A protein and the small-molecule ligand that binds it are described below.
Small molecule (SMILES): O=C(NC[C@H]1CN(c2ccc(N3CCOCC3=O)cc2)C(=O)O1)c1ccc(Cl)s1

Binding-site contacts:
Ligand atom C15 contacts residue GLY206 of chain 1.A at 2.9 Å.
Ligand atom O19 contacts residue GLY208 of chain 1.A at 3.1 Å (h-bond).
Ligand atom C1 contacts residue PHE162 of chain 1.A at 3.5 Å (hydrophobic).
Ligand atom C6 contacts residue GLU83 of chain 1.A at 3.6 Å.
Ligand atom C3 contacts residue THR84 of chain 1.A at 3.3 Å.
Ligand atom N21 contacts residue GLY208 of chain 1.A at 3.5 Å (h-bond).
Ligand atom O5 contacts residue GLU83 of chain 1.A at 3.4 Å (salt-bridge).
Ligand atom CL contacts residue TYR218 of chain 1.A at 3.5 Å.
Ligand atom O19 contacts residue GLU207 of chain 1.A at 3.6 Å.
Ligand atom O5 contacts residue TYR85 of chain 1.A at 3.7 Å.
Ligand atom C9 contacts residue GLY206 of chain 1.A at 2.9 Å.
Ligand atom C24 contacts residue TRP205 of chain 1.A at 3.4 Å (hydrophobic).
Ligand atom CL contacts residue GLY216 of chain 1.A at 3.3 Å.
Ligand atom C25 contacts residue TRP205 of chain 1.A at 3.6 Å (hydrophobic).
Ligand atom C27 contacts residue ALA180 of chain 1.A at 3.7 Å (hydrophobic).
Ligand atom C1 contacts residue TRP205 of chain 1.A at 3.5 Å (hydrophobic).
Ligand atom C26 contacts residue ASP179 of chain 1.A at 3.6 Å.
Ligand atom N21 contacts residue GLY206 of chain 1.A at 3.4 Å (h-bond).
Ligand atom O5 contacts residue THR84 of chain 1.A at 3.2 Å.
Ligand atom C6 contacts residue LYS82 of chain 1.A at 3.1 Å.
Ligand atom C26 contacts residue ALA180 of chain 1.A at 3.6 Å (hydrophobic).
Ligand atom S23 contacts residue VAL203 of chain 1.A at 3.6 Å.
Ligand atom O19 contacts residue GLY206 of chain 1.A at 3.0 Å (h-bond).
Ligand atom S23 contacts residue TRP205 of chain 1.A at 3.3 Å.
Ligand atom C7 contacts residue GLY206 of chain 1.A at 3.3 Å.
Ligand atom O17 contacts residue GLY206 of chain 1.A at 3.7 Å.
Ligand atom C25 contacts residue GLY206 of chain 1.A at 3.3 Å.
Ligand atom N14 contacts residue GLY206 of chain 1.A at 3.1 Å (h-bond).
Ligand atom CL contacts residue ALA180 of chain 1.A at 3.7 Å.
Ligand atom C27 contacts residue GLY206 of chain 1.A at 3.5 Å.
Ligand atom CL contacts residue ILE217 of chain 1.A at 3.6 Å.
Ligand atom C6 contacts residue TYR85 of chain 1.A at 3.1 Å (hydrophobic).
Ligand atom C27 contacts residue GLY208 of chain 1.A at 3.4 Å.
Ligand atom C18 contacts residue GLN182 of chain 1.A at 3.5 Å.
Ligand atom C15 contacts residue GLY208 of chain 1.A at 3.6 Å.
Ligand atom O17 contacts residue GLY208 of chain 1.A at 3.6 Å.
Ligand atom C11 contacts residue TRP205 of chain 1.A at 3.5 Å (hydrophobic).
Ligand atom C3 contacts residue TYR85 of chain 1.A at 3.7 Å (hydrophobic).
Ligand atom C4 contacts residue TYR85 of chain 1.A at 3.8 Å (hydrophobic).
Ligand atom S23 contacts residue GLY206 of chain 1.A at 3.7 Å.

Sequence of chain 1.A:
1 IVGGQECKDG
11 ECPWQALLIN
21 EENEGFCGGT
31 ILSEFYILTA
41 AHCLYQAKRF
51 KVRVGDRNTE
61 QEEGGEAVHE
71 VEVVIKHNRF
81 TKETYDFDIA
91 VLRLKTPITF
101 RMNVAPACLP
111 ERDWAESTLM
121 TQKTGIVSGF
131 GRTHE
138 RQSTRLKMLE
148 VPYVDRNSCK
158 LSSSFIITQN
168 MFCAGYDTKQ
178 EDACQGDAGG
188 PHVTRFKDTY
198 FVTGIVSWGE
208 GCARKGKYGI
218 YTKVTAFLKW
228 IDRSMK